Sequence of chain 2.B:
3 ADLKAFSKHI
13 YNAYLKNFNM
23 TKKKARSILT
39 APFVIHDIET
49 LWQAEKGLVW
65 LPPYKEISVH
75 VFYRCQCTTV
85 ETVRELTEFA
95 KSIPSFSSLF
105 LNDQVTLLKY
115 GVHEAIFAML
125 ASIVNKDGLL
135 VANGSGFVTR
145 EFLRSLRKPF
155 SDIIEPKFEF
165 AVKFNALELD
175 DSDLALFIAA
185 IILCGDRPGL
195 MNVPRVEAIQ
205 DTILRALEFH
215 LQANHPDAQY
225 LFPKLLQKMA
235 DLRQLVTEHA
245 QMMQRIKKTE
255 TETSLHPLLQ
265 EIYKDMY

A protein and the small-molecule ligand that binds it are described below.
Small molecule (SMILES): CCCCCCO[C@@H]1O[C@H](CO)[C@@H](O)[C@H](O)[C@H]1O

Binding-site contacts:
Ligand atom O3 contacts residue LYS268 of chain 1.A at 2.9 Å (salt-bridge).
Ligand atom C1 contacts residue ASN106 of chain 2.B at 4.2 Å.
Ligand atom O2 contacts residue LYS113 of chain 1.A at 2.8 Å (salt-bridge).
Ligand atom C4 contacts residue JZR1 of chain 2.K at 3.4 Å.
Ligand atom O5 contacts residue ASN106 of chain 2.B at 3.4 Å.
Ligand atom C6 contacts residue JZR1 of chain 2.K at 4.0 Å.
Ligand atom O5 contacts residue VAL109 of chain 1.A at 4.0 Å.
Ligand atom C6' contacts residue LEU105 of chain 2.B at 3.8 Å (hydrophobic).
Ligand atom O2 contacts residue LYS268 of chain 1.A at 3.9 Å.
Ligand atom C5 contacts residue VAL109 of chain 1.A at 4.2 Å (hydrophobic).
Ligand atom C3 contacts residue LYS268 of chain 1.A at 4.0 Å.
Ligand atom C6' contacts residue LEU112 of chain 1.A at 3.8 Å (hydrophobic).
Ligand atom O1 contacts residue GLU265 of chain 1.A at 3.6 Å.
Ligand atom C1 contacts residue GLU265 of chain 1.A at 4.0 Å.
Ligand atom O3 contacts residue JZR1 of chain 2.K at 4.3 Å.
Ligand atom C4' contacts residue ASN106 of chain 2.B at 4.1 Å.
Ligand atom C6 contacts residue VAL109 of chain 2.B at 4.2 Å (hydrophobic).
Ligand atom C5 contacts residue JZR1 of chain 2.K at 3.6 Å.
Ligand atom C6 contacts residue THR110 of chain 2.B at 4.1 Å.
Ligand atom C3 contacts residue JZR1 of chain 2.K at 3.6 Å.
Ligand atom O2 contacts residue GLU265 of chain 1.A at 2.9 Å (salt-bridge).
Ligand atom C2 contacts residue LYS268 of chain 1.A at 4.1 Å.
Ligand atom O1 contacts residue ASN106 of chain 2.B at 3.7 Å.
Ligand atom O6 contacts residue THR110 of chain 2.B at 2.9 Å (h-bond).
Ligand atom C1' contacts residue ASN106 of chain 2.B at 3.7 Å.
Ligand atom O5 contacts residue GLU265 of chain 1.A at 4.0 Å.
Ligand atom C5' contacts residue LEU112 of chain 1.A at 4.0 Å (hydrophobic).
Ligand atom C3' contacts residue LYS113 of chain 1.A at 4.1 Å.
Ligand atom O6 contacts residue ASN106 of chain 2.B at 2.9 Å (h-bond).
Ligand atom O4 contacts residue JZR1 of chain 2.K at 2.5 Å (h-bond).
Ligand atom C6' contacts residue THR91 of chain 1.A at 3.7 Å.
Ligand atom C2 contacts residue LYS113 of chain 1.A at 4.0 Å.
Ligand atom C1' contacts residue VAL109 of chain 1.A at 3.8 Å (hydrophobic).
Ligand atom C3' contacts residue ILE266 of chain 1.A at 3.7 Å (hydrophobic).
Ligand atom C2' contacts residue ASN106 of chain 2.B at 3.8 Å.
Ligand atom C2' contacts residue GLU265 of chain 1.A at 4.0 Å.
Ligand atom C5' contacts residue VAL87 of chain 1.A at 4.2 Å (hydrophobic).
Ligand atom C6 contacts residue ASN106 of chain 2.B at 3.7 Å.
Ligand atom C2' contacts residue ILE266 of chain 1.A at 4.0 Å (hydrophobic).
Ligand atom C2 contacts residue GLU265 of chain 1.A at 3.4 Å.

Sequence of chain 1.A:
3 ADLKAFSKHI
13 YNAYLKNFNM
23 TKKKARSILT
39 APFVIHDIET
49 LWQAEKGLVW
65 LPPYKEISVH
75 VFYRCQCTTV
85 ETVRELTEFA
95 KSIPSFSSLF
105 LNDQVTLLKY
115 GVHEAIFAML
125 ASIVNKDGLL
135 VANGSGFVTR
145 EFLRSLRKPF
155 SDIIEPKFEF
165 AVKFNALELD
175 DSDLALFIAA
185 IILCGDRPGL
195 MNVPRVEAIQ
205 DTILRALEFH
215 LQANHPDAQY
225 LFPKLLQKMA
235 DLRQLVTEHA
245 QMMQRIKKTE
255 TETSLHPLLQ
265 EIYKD